A small-molecule ligand and the protein it binds are described below.
Small molecule (SMILES): CC(=O)N[C@@H]1[C@@H](O)[C@H](O)[C@@H](CO)O[C@H]1O

Sequence of chain 1.A:
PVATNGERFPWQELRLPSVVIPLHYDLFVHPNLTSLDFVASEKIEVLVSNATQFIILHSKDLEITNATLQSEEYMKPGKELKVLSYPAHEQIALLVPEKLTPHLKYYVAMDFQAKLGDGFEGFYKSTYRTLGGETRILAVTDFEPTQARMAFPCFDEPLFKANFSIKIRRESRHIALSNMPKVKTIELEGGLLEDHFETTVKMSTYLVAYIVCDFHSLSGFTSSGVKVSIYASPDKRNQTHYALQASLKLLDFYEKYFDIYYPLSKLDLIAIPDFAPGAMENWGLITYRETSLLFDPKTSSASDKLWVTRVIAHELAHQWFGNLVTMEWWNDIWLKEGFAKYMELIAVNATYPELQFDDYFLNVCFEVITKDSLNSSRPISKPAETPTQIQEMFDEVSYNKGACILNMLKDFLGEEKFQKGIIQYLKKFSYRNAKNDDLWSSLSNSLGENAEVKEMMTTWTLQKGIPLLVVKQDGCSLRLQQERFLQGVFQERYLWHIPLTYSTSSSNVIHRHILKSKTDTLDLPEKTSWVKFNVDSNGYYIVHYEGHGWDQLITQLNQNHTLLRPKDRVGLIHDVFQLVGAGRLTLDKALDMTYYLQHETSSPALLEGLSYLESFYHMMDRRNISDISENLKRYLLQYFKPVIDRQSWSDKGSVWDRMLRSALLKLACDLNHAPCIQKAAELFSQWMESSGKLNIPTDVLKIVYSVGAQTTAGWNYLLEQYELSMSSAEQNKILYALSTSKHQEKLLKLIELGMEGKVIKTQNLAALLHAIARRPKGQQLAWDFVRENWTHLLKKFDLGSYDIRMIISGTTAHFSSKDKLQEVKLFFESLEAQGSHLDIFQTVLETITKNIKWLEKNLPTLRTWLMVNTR

Binding-site contacts:
Ligand atom C8 contacts residue ASN119 of chain 1.A at 3.7 Å.
Ligand atom N2 contacts residue ASN119 of chain 1.A at 2.4 Å (h-bond).
Ligand atom C3 contacts residue ASN119 of chain 1.A at 4.0 Å.
Ligand atom C5 contacts residue ASN119 of chain 1.A at 3.5 Å.
Ligand atom O5 contacts residue ASP167 of chain 1.A at 4.4 Å.
Ligand atom C2 contacts residue ASN119 of chain 1.A at 2.7 Å.
Ligand atom O6 contacts residue ASP167 of chain 1.A at 4.4 Å.
Ligand atom C1 contacts residue ASN119 of chain 1.A at 1.5 Å.
Ligand atom C1 contacts residue THR118 of chain 1.A at 4.4 Å.
Ligand atom O5 contacts residue ASN119 of chain 1.A at 2.3 Å (h-bond).
Ligand atom C4 contacts residue ASN119 of chain 1.A at 4.3 Å.
Ligand atom O7 contacts residue ASN119 of chain 1.A at 4.3 Å.
Ligand atom C8 contacts residue GLU136 of chain 1.A at 4.2 Å.
Ligand atom C7 contacts residue ASN119 of chain 1.A at 3.3 Å.